Binding-site contacts:
Ligand atom N5 contacts residue ASN272 of chain 22.C at 3.2 Å (h-bond).
Ligand atom O1A contacts residue THR276 of chain 22.C at 2.3 Å (h-bond).
Ligand atom O10 contacts residue PHE75 of chain 22.D at 3.8 Å.
Ligand atom C11 contacts residue GLN278 of chain 22.C at 3.5 Å.
Ligand atom O9 contacts residue GLN278 of chain 22.C at 3.9 Å.
Ligand atom C5 contacts residue ASN272 of chain 22.C at 4.2 Å.
Ligand atom C10 contacts residue GLN278 of chain 22.C at 4.0 Å.
Ligand atom C11 contacts residue PHE270 of chain 22.C at 3.8 Å (hydrophobic).
Ligand atom O8 contacts residue GLN278 of chain 22.C at 3.4 Å (h-bond).
Ligand atom O1A contacts residue LYS68 of chain 22.C at 2.8 Å.
Ligand atom O8 contacts residue LYS68 of chain 22.C at 3.4 Å.
Ligand atom C11 contacts residue PHE65 of chain 22.C at 3.4 Å (hydrophobic).
Ligand atom C9 contacts residue LEU67 of chain 22.C at 4.1 Å (hydrophobic).
Ligand atom O8 contacts residue ASN272 of chain 22.C at 3.4 Å (h-bond).
Ligand atom O1A contacts residue ASN272 of chain 22.C at 3.6 Å (h-bond).
Ligand atom C7 contacts residue GLN278 of chain 22.C at 3.8 Å.
Ligand atom C10 contacts residue PHE75 of chain 22.D at 4.1 Å (hydrophobic).
Ligand atom C6 contacts residue LYS68 of chain 22.C at 4.2 Å.
Ligand atom C11 contacts residue SER274 of chain 22.C at 4.1 Å.
Ligand atom C11 contacts residue PHE75 of chain 22.D at 3.3 Å (hydrophobic).
Ligand atom N5 contacts residue GLN278 of chain 22.C at 3.7 Å.
Ligand atom C1 contacts residue ASN272 of chain 22.C at 4.1 Å.
Ligand atom O9 contacts residue LYS68 of chain 22.C at 2.9 Å (salt-bridge).
Ligand atom O7 contacts residue LEU62 of chain 22.C at 4.0 Å.
Ligand atom C1 contacts residue THR276 of chain 22.C at 3.2 Å.
Ligand atom C11 contacts residue HIS138 of chain 22.B at 3.1 Å.
Ligand atom O1B contacts residue LYS68 of chain 22.C at 3.9 Å.
Ligand atom O1B contacts residue SER274 of chain 22.C at 2.9 Å (h-bond).
Ligand atom C6 contacts residue ASN272 of chain 22.C at 3.7 Å.
Ligand atom C10 contacts residue ASN272 of chain 22.C at 3.9 Å.
Ligand atom C8 contacts residue GLN278 of chain 22.C at 3.6 Å.
Ligand atom O8 contacts residue THR276 of chain 22.C at 3.6 Å.
Ligand atom C1 contacts residue SER274 of chain 22.C at 4.1 Å.
Ligand atom C11 contacts residue THR276 of chain 22.C at 3.3 Å.
Ligand atom O1B contacts residue THR276 of chain 22.C at 3.5 Å (h-bond).
Ligand atom C9 contacts residue GLN278 of chain 22.C at 3.1 Å.
Ligand atom C11 contacts residue ASN272 of chain 22.C at 3.6 Å.
Ligand atom O9 contacts residue LEU67 of chain 22.C at 3.4 Å.
Ligand atom C9 contacts residue LYS68 of chain 22.C at 3.8 Å.
Ligand atom C1 contacts residue LYS68 of chain 22.C at 3.6 Å.

Sequence of chain 22.D:
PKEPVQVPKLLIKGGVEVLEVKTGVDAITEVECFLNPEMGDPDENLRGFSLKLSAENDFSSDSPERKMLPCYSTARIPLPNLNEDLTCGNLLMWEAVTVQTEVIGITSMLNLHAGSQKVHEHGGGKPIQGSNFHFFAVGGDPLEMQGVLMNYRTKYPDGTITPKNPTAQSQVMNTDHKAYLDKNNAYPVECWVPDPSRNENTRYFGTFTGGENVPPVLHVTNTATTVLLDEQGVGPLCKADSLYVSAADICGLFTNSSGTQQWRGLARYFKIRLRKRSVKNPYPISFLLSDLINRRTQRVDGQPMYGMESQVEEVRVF

Sequence of chain 22.B:
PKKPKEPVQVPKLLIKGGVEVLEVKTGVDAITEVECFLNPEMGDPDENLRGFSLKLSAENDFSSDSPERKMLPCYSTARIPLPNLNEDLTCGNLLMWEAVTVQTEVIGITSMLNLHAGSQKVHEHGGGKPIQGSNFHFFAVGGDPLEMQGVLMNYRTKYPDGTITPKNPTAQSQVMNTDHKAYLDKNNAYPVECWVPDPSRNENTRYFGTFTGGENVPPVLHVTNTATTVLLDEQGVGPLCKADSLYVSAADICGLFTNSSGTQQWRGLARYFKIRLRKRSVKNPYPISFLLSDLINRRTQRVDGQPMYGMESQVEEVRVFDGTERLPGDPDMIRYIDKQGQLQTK

Sequence of chain 22.C:
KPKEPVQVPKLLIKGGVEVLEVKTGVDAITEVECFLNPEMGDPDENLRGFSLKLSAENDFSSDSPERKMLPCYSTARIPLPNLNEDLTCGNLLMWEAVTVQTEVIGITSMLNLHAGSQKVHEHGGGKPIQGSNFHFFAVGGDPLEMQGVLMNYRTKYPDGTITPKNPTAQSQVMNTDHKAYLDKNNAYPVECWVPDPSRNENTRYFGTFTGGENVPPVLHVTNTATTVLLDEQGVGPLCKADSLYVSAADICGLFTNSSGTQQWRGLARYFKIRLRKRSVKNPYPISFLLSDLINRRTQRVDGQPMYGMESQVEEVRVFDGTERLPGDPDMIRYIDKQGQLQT

A protein and the small-molecule ligand that binds it are described below.
Small molecule (SMILES): CC(=O)N[C@H]1[C@H]([C@H](O)[C@H](O)CO)O[C@@](O[C@H](CO)[C@@H](O)[C@@H]2O[C@@H](C(=O)O)C[C@H](O)[C@H]2NC(C)=O)(C(=O)O)C[C@@H]1O